Sequence of chain 1.H:
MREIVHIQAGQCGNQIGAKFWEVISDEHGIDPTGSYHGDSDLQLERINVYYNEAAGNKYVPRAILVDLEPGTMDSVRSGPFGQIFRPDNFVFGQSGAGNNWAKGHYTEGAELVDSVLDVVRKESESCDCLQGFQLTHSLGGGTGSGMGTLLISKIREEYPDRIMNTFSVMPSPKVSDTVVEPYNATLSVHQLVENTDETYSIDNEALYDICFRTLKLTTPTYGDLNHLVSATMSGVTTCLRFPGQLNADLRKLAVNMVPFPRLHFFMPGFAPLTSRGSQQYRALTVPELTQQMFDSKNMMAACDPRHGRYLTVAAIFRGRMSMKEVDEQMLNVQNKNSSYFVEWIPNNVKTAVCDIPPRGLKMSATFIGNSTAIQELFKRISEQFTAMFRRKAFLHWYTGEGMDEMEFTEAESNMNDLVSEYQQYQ

This protein binds this small molecule.
Small molecule (SMILES): Nc1nc2c(ncn2[C@@H]2O[C@H](CO[P](=O)(O)C[P](=O)(O)OP(=O)(O)O)[C@@H](O)[C@H]2O)c(=O)[nH]1

Binding-site contacts:
Ligand atom N3 contacts residue ASN204 of chain 1.H at 3.1 Å (h-bond).
Ligand atom O3B contacts residue THR143 of chain 1.H at 3.4 Å (h-bond).
Ligand atom N2 contacts residue LEU225 of chain 1.H at 3.4 Å.
Ligand atom O1A contacts residue CYS12 of chain 1.H at 2.4 Å (h-bond).
Ligand atom O2' contacts residue ASP177 of chain 1.H at 3.1 Å (salt-bridge).
Ligand atom O1B contacts residue THR143 of chain 1.H at 3.6 Å.
Ligand atom O2B contacts residue GLN11 of chain 1.H at 2.5 Å (h-bond).
Ligand atom O5' contacts residue GLY140 of chain 1.H at 3.5 Å (h-bond).
Ligand atom C5' contacts residue GLY140 of chain 1.H at 3.3 Å.
Ligand atom O1G contacts residue ALA97 of chain 1.H at 3.4 Å (h-bond).
Ligand atom C6 contacts residue ASN226 of chain 1.H at 3.4 Å.
Ligand atom C5' contacts residue SER138 of chain 1.H at 3.4 Å.
Ligand atom O1A contacts residue SER138 of chain 1.H at 3.1 Å (h-bond).
Ligand atom O1A contacts residue GLN11 of chain 1.H at 2.9 Å (h-bond).
Ligand atom O2A contacts residue GLN11 of chain 1.H at 3.5 Å.
Ligand atom O6 contacts residue GLN15 of chain 1.H at 3.3 Å.
Ligand atom O6 contacts residue ASN226 of chain 1.H at 3.4 Å (h-bond).
Ligand atom O1G contacts residue THR143 of chain 1.H at 2.4 Å (h-bond).
Ligand atom PA contacts residue SER138 of chain 1.H at 3.3 Å.
Ligand atom O5' contacts residue SER138 of chain 1.H at 2.4 Å (h-bond).
Ligand atom O5' contacts residue CYS12 of chain 1.H at 3.3 Å.
Ligand atom C2 contacts residue ASN226 of chain 1.H at 3.5 Å.
Ligand atom O3G contacts residue ASN99 of chain 1.H at 2.8 Å (h-bond).
Ligand atom C3A contacts residue GLY140 of chain 1.H at 3.4 Å.
Ligand atom N1 contacts residue ASN226 of chain 1.H at 2.6 Å (h-bond).
Ligand atom C5 contacts residue TYR222 of chain 1.H at 3.5 Å (hydrophobic).
Ligand atom O2B contacts residue GLY10 of chain 1.H at 3.4 Å.
Ligand atom O4' contacts residue CYS12 of chain 1.H at 3.5 Å.
Ligand atom O6 contacts residue TYR222 of chain 1.H at 3.4 Å.
Ligand atom O1B contacts residue GLY10 of chain 1.H at 3.4 Å.
Ligand atom N1 contacts residue TYR222 of chain 1.H at 3.5 Å.
Ligand atom O2A contacts residue CYS12 of chain 1.H at 3.5 Å (h-bond).
Ligand atom C4 contacts residue CYS12 of chain 1.H at 3.6 Å (hydrophobic).
Ligand atom O2' contacts residue ASN204 of chain 1.H at 3.2 Å (h-bond).
Ligand atom O1B contacts residue GLY144 of chain 1.H at 3.0 Å (h-bond).
Ligand atom O1B contacts residue GLY140 of chain 1.H at 3.5 Å (h-bond).
Ligand atom PG contacts residue THR143 of chain 1.H at 3.5 Å.
Ligand atom PA contacts residue CYS12 of chain 1.H at 3.4 Å.
Ligand atom O1A contacts residue GLY10 of chain 1.H at 3.6 Å.
Ligand atom C6 contacts residue TYR222 of chain 1.H at 3.4 Å (hydrophobic).